Sequence of chain 1.C:
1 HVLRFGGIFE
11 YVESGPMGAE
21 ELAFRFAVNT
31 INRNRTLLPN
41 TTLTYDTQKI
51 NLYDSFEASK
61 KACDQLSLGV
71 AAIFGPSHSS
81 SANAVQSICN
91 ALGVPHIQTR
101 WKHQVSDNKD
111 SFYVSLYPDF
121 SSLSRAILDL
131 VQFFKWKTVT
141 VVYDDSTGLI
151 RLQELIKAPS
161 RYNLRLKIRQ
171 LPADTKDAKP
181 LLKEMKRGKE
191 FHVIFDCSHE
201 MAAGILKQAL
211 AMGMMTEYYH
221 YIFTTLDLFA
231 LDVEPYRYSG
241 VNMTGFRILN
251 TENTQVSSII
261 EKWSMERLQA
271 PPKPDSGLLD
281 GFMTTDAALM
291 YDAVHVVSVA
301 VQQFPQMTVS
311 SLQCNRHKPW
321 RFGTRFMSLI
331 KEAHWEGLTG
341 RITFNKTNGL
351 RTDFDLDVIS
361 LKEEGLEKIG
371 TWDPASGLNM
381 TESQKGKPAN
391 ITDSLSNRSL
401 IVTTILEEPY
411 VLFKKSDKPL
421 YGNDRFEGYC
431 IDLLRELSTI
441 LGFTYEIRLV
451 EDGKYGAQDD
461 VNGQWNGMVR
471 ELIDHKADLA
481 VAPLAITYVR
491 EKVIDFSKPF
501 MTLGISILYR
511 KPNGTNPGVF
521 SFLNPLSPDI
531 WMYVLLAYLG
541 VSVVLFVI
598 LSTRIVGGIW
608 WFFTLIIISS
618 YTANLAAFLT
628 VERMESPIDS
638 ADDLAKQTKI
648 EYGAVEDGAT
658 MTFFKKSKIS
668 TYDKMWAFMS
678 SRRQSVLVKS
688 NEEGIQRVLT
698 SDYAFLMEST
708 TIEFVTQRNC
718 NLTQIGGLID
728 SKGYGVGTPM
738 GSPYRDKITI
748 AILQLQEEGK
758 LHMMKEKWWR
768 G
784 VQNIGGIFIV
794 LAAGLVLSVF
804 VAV

This protein binds this small molecule.
Small molecule (SMILES): CC(=O)N[C@H]1[C@H](O[C@H]2[C@H](O)[C@@H](NC(C)=O)CO[C@@H]2CO)O[C@H](CO)[C@@H](O[C@H]2O[C@H]([C@H]3O[C@]34O[C@H](CO)[C@@H](O)[C@H](O)[C@@H]4O)[C@@H](O)[C@H](O[C@H]3O[C@H](CO)[C@@H](O)[C@H](O)[C@@H]3O)[C@@H]2O)[C@@H]1O

Binding-site contacts:
Ligand atom O7 contacts residue ASN345 of chain 1.C at 3.1 Å (h-bond).
Ligand atom O7 contacts residue THR352 of chain 1.C at 4.0 Å.
Ligand atom O3 contacts residue ARG161 of chain 1.C at 4.2 Å.
Ligand atom O6 contacts residue ARG125 of chain 1.C at 3.4 Å.
Ligand atom C6 contacts residue ASN348 of chain 1.C at 3.7 Å.
Ligand atom N2 contacts residue ASN345 of chain 1.C at 3.0 Å (h-bond).
Ligand atom O5 contacts residue ARG125 of chain 1.C at 4.5 Å.
Ligand atom C1 contacts residue THR352 of chain 1.C at 4.3 Å.
Ligand atom C1 contacts residue THR347 of chain 1.C at 4.1 Å.
Ligand atom C5 contacts residue ASN345 of chain 1.C at 3.6 Å.
Ligand atom O6 contacts residue THR352 of chain 1.C at 4.4 Å.
Ligand atom O5 contacts residue THR352 of chain 1.C at 4.1 Å.
Ligand atom O6 contacts residue PRO374 of chain 1.C at 4.3 Å.
Ligand atom C5 contacts residue ASN348 of chain 1.C at 3.6 Å.
Ligand atom O4 contacts residue TYR162 of chain 1.C at 4.2 Å.
Ligand atom O4 contacts residue ASP129 of chain 1.C at 2.7 Å (salt-bridge).
Ligand atom O2 contacts residue ARG125 of chain 1.C at 3.5 Å.
Ligand atom C2 contacts residue ARG125 of chain 1.C at 4.3 Å.
Ligand atom C3 contacts residue ASN345 of chain 1.C at 3.8 Å.
Ligand atom C1 contacts residue ASN348 of chain 1.C at 3.7 Å.
Ligand atom C6 contacts residue ARG125 of chain 1.C at 3.8 Å.
Ligand atom C5 contacts residue ASP129 of chain 1.C at 4.5 Å.
Ligand atom O3 contacts residue TYR162 of chain 1.C at 3.9 Å.
Ligand atom O5 contacts residue ASN348 of chain 1.C at 3.1 Å (h-bond).
Ligand atom C2 contacts residue ASN345 of chain 1.C at 2.5 Å.
Ligand atom C6 contacts residue ASP129 of chain 1.C at 3.7 Å.
Ligand atom C3 contacts residue ARG161 of chain 1.C at 4.4 Å.
Ligand atom C6 contacts residue ARG125 of chain 1.C at 4.2 Å.
Ligand atom C7 contacts residue ASN345 of chain 1.C at 3.2 Å.
Ligand atom C6 contacts residue TRP372 of chain 1.C at 4.4 Å (hydrophobic).
Ligand atom C5 contacts residue ARG125 of chain 1.C at 4.0 Å.
Ligand atom C4 contacts residue ASN345 of chain 1.C at 4.2 Å.
Ligand atom C8 contacts residue ASN345 of chain 1.C at 4.0 Å.
Ligand atom C1 contacts residue ASN345 of chain 1.C at 1.4 Å.
Ligand atom O5 contacts residue ASN345 of chain 1.C at 2.3 Å (h-bond).
Ligand atom C4 contacts residue ASP129 of chain 1.C at 3.8 Å.
Ligand atom O6 contacts residue TRP372 of chain 1.C at 4.3 Å.